The small molecule below binds the protein below.
Small molecule (SMILES): Brc1ccc(N2CCCNCC2)cn1

Sequence of chain 1.B:
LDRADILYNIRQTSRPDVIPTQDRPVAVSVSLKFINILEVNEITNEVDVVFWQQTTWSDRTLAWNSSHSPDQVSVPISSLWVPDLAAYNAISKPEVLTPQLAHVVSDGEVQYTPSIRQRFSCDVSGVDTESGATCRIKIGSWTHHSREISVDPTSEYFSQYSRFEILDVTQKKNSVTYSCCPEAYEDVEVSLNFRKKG

Sequence of chain 1.A:
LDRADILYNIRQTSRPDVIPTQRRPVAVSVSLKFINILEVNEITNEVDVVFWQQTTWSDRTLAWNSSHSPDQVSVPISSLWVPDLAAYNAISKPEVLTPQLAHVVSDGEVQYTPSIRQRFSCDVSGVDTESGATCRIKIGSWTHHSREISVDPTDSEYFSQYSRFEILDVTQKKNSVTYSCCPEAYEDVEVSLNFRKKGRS

Binding-site contacts:
Ligand atom C9 contacts residue TYR204 of chain 1.A at 3.9 Å (hydrophobic).
Ligand atom N1 contacts residue THR163 of chain 1.A at 3.9 Å.
Ligand atom BR1 contacts residue LEU121 of chain 1.B at 4.2 Å.
Ligand atom C8 contacts residue SER161 of chain 1.A at 4.2 Å.
Ligand atom C3 contacts residue CYS206 of chain 1.A at 3.6 Å (hydrophobic).
Ligand atom C1 contacts residue THR133 of chain 1.B at 3.8 Å.
Ligand atom C8 contacts residue TYR211 of chain 1.A at 3.5 Å (hydrophobic).
Ligand atom C8 contacts residue TYR204 of chain 1.A at 3.7 Å (hydrophobic).
Ligand atom N1 contacts residue THR133 of chain 1.B at 3.6 Å.
Ligand atom C9 contacts residue TRP162 of chain 1.A at 3.7 Å (hydrophobic).
Ligand atom C5 contacts residue HIS123 of chain 1.B at 3.8 Å.
Ligand atom C8 contacts residue TRP162 of chain 1.A at 3.6 Å (hydrophobic).
Ligand atom BR1 contacts residue TYR132 of chain 1.B at 4.1 Å.
Ligand atom C7 contacts residue TYR108 of chain 1.A at 3.5 Å (hydrophobic).
Ligand atom N1 contacts residue TRP162 of chain 1.A at 4.0 Å.
Ligand atom C2 contacts residue TRP162 of chain 1.A at 3.6 Å (hydrophobic).
Ligand atom C4 contacts residue HIS123 of chain 1.B at 3.3 Å.
Ligand atom C3 contacts residue CYS207 of chain 1.A at 3.8 Å (hydrophobic).
Ligand atom C4 contacts residue CYS207 of chain 1.A at 4.2 Å (hydrophobic).
Ligand atom C3 contacts residue GLN131 of chain 1.B at 4.2 Å.
Ligand atom C6 contacts residue TRP162 of chain 1.A at 3.3 Å (hydrophobic).
Ligand atom C3 contacts residue HIS123 of chain 1.B at 4.1 Å.
Ligand atom N2 contacts residue TRP162 of chain 1.A at 3.7 Å.
Ligand atom C8 contacts residue TYR108 of chain 1.A at 3.2 Å (hydrophobic).
Ligand atom C1 contacts residue TRP162 of chain 1.A at 3.5 Å (hydrophobic).
Ligand atom BR1 contacts residue GLN131 of chain 1.B at 3.0 Å.
Ligand atom BR1 contacts residue ALA122 of chain 1.B at 4.0 Å.
Ligand atom C9 contacts residue TYR211 of chain 1.A at 3.6 Å (hydrophobic).
Ligand atom C7 contacts residue TRP72 of chain 1.B at 3.6 Å (hydrophobic).
Ligand atom C10 contacts residue TYR204 of chain 1.A at 4.2 Å (hydrophobic).
Ligand atom C10 contacts residue TRP162 of chain 1.A at 4.2 Å (hydrophobic).
Ligand atom N3 contacts residue SER161 of chain 1.A at 4.0 Å.
Ligand atom C10 contacts residue CYS206 of chain 1.A at 3.8 Å (hydrophobic).
Ligand atom N3 contacts residue TYR108 of chain 1.A at 2.5 Å (h-bond).
Ligand atom C7 contacts residue TRP162 of chain 1.A at 3.7 Å (hydrophobic).
Ligand atom BR1 contacts residue THR133 of chain 1.B at 4.1 Å.
Ligand atom C5 contacts residue THR133 of chain 1.B at 4.0 Å.
Ligand atom BR1 contacts residue HIS123 of chain 1.B at 3.4 Å.
Ligand atom C4 contacts residue GLN131 of chain 1.B at 3.6 Å.
Ligand atom N3 contacts residue TRP162 of chain 1.A at 3.3 Å (h-bond).